A small-molecule ligand and the protein it binds are described below.
Small molecule (SMILES): CC(=O)N[C@H]1CO[C@H](CO[C@H]2O[C@@H](C)[C@@H](O)[C@@H](O)[C@@H]2O)[C@@H](O)[C@@H]1O

Sequence of chain 6.A:
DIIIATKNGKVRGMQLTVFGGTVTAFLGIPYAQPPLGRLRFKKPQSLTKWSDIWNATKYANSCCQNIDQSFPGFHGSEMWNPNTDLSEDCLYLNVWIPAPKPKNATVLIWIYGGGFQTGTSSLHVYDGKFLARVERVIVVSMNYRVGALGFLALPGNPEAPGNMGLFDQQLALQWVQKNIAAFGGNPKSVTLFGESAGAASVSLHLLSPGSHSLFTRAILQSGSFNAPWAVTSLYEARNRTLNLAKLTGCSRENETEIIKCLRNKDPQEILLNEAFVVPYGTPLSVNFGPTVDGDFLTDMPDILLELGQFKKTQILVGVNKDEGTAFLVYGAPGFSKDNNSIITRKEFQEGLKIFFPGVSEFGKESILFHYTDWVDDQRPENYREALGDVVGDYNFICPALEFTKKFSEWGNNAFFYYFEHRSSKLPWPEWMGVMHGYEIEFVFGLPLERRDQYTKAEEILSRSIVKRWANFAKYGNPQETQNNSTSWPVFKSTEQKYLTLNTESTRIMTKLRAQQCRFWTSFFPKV

Binding-site contacts:
Ligand atom O2 contacts residue ASN188 of chain 6.A at 3.5 Å (h-bond).
Ligand atom C5 contacts residue ASN188 of chain 6.A at 3.7 Å.
Ligand atom O5 contacts residue ASN106 of chain 6.A at 2.3 Å (h-bond).
Ligand atom C5 contacts residue LYS190 of chain 6.A at 3.6 Å.
Ligand atom O3 contacts residue LYS190 of chain 6.A at 4.1 Å.
Ligand atom C6 contacts residue ASN188 of chain 6.A at 3.8 Å.
Ligand atom O7 contacts residue ASN106 of chain 6.A at 4.2 Å.
Ligand atom C2 contacts residue SER191 of chain 6.A at 4.2 Å.
Ligand atom C3 contacts residue ASN106 of chain 6.A at 4.0 Å.
Ligand atom O4 contacts residue LYS190 of chain 6.A at 3.7 Å.
Ligand atom C1 contacts residue ASN188 of chain 6.A at 3.6 Å.
Ligand atom O7 contacts residue LYS105 of chain 6.A at 4.4 Å.
Ligand atom C3 contacts residue ASN188 of chain 6.A at 4.4 Å.
Ligand atom C8 contacts residue ASN106 of chain 6.A at 3.4 Å.
Ligand atom C3 contacts residue SER191 of chain 6.A at 3.4 Å.
Ligand atom C8 contacts residue LYS105 of chain 6.A at 4.4 Å.
Ligand atom O3 contacts residue LYS476 of chain 6.A at 3.9 Å.
Ligand atom C4 contacts residue ASN106 of chain 6.A at 4.3 Å.
Ligand atom O2 contacts residue SER191 of chain 6.A at 4.0 Å.
Ligand atom O6 contacts residue ASN188 of chain 6.A at 3.2 Å (h-bond).
Ligand atom C1 contacts residue ASN188 of chain 6.A at 3.6 Å.
Ligand atom N2 contacts residue ASN106 of chain 6.A at 3.2 Å (h-bond).
Ligand atom C1 contacts residue LYS190 of chain 6.A at 4.3 Å.
Ligand atom C2 contacts residue ASN106 of chain 6.A at 2.7 Å.
Ligand atom C1 contacts residue ASN106 of chain 6.A at 1.5 Å.
Ligand atom O3 contacts residue SER191 of chain 6.A at 3.1 Å (h-bond).
Ligand atom C2 contacts residue ASN188 of chain 6.A at 4.0 Å.
Ligand atom C7 contacts residue ASN106 of chain 6.A at 3.4 Å.
Ligand atom O3 contacts residue ARG219 of chain 6.A at 3.7 Å.
Ligand atom C5 contacts residue ASN106 of chain 6.A at 3.6 Å.
Ligand atom C3 contacts residue LYS190 of chain 6.A at 3.4 Å.
Ligand atom C4 contacts residue LYS190 of chain 6.A at 3.3 Å.
Ligand atom C5 contacts residue LYS190 of chain 6.A at 4.3 Å.
Ligand atom O6 contacts residue ASN106 of chain 6.A at 4.5 Å.
Ligand atom O5 contacts residue ASN188 of chain 6.A at 3.5 Å (h-bond).
Ligand atom C6 contacts residue LYS190 of chain 6.A at 4.0 Å.